This protein binds this small molecule.
Small molecule (SMILES): CC(=O)N[C@@H]1[C@@H](O)[C@H](O)[C@@H](CO)O[C@H]1O

Sequence of chain 1.C:
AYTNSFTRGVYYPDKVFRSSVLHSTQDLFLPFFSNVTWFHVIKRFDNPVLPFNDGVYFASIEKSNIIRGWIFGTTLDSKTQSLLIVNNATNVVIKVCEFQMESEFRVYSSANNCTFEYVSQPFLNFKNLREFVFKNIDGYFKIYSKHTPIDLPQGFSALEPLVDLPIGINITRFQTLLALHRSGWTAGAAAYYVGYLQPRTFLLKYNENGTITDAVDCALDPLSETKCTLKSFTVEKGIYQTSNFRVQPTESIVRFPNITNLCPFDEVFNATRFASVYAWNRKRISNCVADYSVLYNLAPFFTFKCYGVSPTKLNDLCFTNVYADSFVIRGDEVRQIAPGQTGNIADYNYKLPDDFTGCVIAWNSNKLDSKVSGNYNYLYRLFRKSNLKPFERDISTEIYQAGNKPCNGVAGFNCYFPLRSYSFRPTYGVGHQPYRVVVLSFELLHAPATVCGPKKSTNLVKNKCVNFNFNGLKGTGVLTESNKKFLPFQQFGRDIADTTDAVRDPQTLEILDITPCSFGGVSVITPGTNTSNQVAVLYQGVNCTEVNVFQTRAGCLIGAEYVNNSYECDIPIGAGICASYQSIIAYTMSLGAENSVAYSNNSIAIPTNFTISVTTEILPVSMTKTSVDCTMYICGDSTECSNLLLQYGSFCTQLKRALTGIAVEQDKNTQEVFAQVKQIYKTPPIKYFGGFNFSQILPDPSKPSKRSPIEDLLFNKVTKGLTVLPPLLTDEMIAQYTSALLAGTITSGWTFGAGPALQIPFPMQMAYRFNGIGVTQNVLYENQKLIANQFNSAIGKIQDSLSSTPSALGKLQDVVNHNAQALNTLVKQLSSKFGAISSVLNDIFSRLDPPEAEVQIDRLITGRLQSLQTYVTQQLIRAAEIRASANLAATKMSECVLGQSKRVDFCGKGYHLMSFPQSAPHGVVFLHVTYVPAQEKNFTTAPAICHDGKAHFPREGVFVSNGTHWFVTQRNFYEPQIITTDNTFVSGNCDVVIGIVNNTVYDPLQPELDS

Binding-site contacts:
Ligand atom N2 contacts residue ASN36 of chain 1.C at 2.7 Å (h-bond).
Ligand atom C5 contacts residue ASN36 of chain 1.C at 3.7 Å.
Ligand atom O7 contacts residue ASN36 of chain 1.C at 3.2 Å (h-bond).
Ligand atom C8 contacts residue ASN36 of chain 1.C at 4.2 Å.
Ligand atom C1 contacts residue TYR3 of chain 1.C at 3.6 Å (hydrophobic).
Ligand atom C1 contacts residue ASN36 of chain 1.C at 1.4 Å.
Ligand atom C7 contacts residue ASN36 of chain 1.C at 3.1 Å.
Ligand atom C3 contacts residue ASN36 of chain 1.C at 3.7 Å.
Ligand atom C5 contacts residue TYR3 of chain 1.C at 4.0 Å (hydrophobic).
Ligand atom C8 contacts residue ASN5 of chain 1.C at 4.2 Å.
Ligand atom C4 contacts residue ASN36 of chain 1.C at 4.2 Å.
Ligand atom C6 contacts residue TYR3 of chain 1.C at 4.2 Å (hydrophobic).
Ligand atom C2 contacts residue ASN36 of chain 1.C at 2.3 Å.
Ligand atom O5 contacts residue TYR3 of chain 1.C at 3.8 Å.
Ligand atom O6 contacts residue TYR3 of chain 1.C at 3.3 Å.
Ligand atom O5 contacts residue ASN36 of chain 1.C at 2.4 Å (h-bond).